This protein binds this small molecule.
Small molecule (SMILES): CC(C)C[C@H](NC(=O)CN)C(=O)N[C@H](C(=O)N[C@H](C(=O)NCC(=O)N[C@@H](CO)C(=O)N[C@@H](CC(C)C)C(=O)N[C@@H](CCCN=C(N)N)C(=O)NCC=O)C(C)C)[C@@H](C)O

Binding-site contacts:
Ligand atom N contacts residue ARG49 of chain 32.E at 3.5 Å (salt-bridge).
Ligand atom OG1 contacts residue ASP258 of chain 32.E at 3.3 Å.
Ligand atom CG2 contacts residue ALA42 of chain 32.E at 3.8 Å (hydrophobic).
Ligand atom CD2 contacts residue ARG50 of chain 32.E at 3.6 Å.
Ligand atom C contacts residue ARG49 of chain 32.E at 3.6 Å.
Ligand atom CG2 contacts residue ASP258 of chain 32.E at 3.5 Å.
Ligand atom CB contacts residue ASP258 of chain 32.E at 3.5 Å.
Ligand atom CA contacts residue ASP258 of chain 32.E at 3.7 Å.
Ligand atom N contacts residue ASP258 of chain 32.E at 3.2 Å (salt-bridge).
Ligand atom CD2 contacts residue ASP258 of chain 32.E at 3.4 Å.
Ligand atom CD contacts residue ARG50 of chain 32.E at 3.3 Å.
Ligand atom NH2 contacts residue THR246 of chain 32.E at 3.0 Å (h-bond).
Ligand atom O contacts residue ARG43 of chain 32.E at 2.8 Å (salt-bridge).
Ligand atom CD contacts residue LEU52 of chain 32.E at 3.3 Å (hydrophobic).
Ligand atom CG contacts residue PRO57 of chain 32.E at 3.7 Å (hydrophobic).
Ligand atom CA contacts residue ASP258 of chain 32.E at 3.6 Å.
Ligand atom O contacts residue ARG43 of chain 32.E at 2.8 Å (salt-bridge).
Ligand atom CA contacts residue ASP258 of chain 32.E at 3.7 Å.
Ligand atom CB contacts residue MET259 of chain 32.E at 3.6 Å (hydrophobic).
Ligand atom O contacts residue ARG49 of chain 32.E at 3.1 Å (salt-bridge).
Ligand atom NH2 contacts residue ASP228 of chain 32.E at 2.7 Å (salt-bridge).
Ligand atom NH1 contacts residue ASP53 of chain 32.E at 3.0 Å (salt-bridge).
Ligand atom O contacts residue ARG50 of chain 32.E at 3.4 Å.
Ligand atom NE contacts residue ARG50 of chain 32.E at 3.1 Å (salt-bridge).
Ligand atom NH1 contacts residue THR246 of chain 32.E at 3.2 Å (h-bond).
Ligand atom C contacts residue ARG43 of chain 32.E at 3.7 Å.
Ligand atom CD2 contacts residue ARG43 of chain 32.E at 3.6 Å.
Ligand atom CG2 contacts residue MET259 of chain 32.E at 3.7 Å (hydrophobic).
Ligand atom CB contacts residue ASP258 of chain 32.E at 3.7 Å.
Ligand atom C contacts residue ASP258 of chain 32.E at 3.7 Å.
Ligand atom N contacts residue ARG49 of chain 32.E at 3.7 Å.
Ligand atom CZ contacts residue THR246 of chain 32.E at 3.3 Å.
Ligand atom O contacts residue ILE39 of chain 32.E at 3.7 Å.
Ligand atom CB contacts residue ARG49 of chain 32.E at 3.7 Å.
Ligand atom OG1 contacts residue MET259 of chain 32.E at 2.6 Å (h-bond).
Ligand atom N contacts residue ASP258 of chain 32.E at 3.2 Å (salt-bridge).
Ligand atom N contacts residue PRO57 of chain 32.E at 3.5 Å.
Ligand atom CB contacts residue ARG49 of chain 32.E at 3.5 Å.
Ligand atom N contacts residue ASP258 of chain 32.E at 2.8 Å (salt-bridge).
Ligand atom N contacts residue ARG49 of chain 32.E at 3.6 Å (salt-bridge).

Sequence of chain 32.E:
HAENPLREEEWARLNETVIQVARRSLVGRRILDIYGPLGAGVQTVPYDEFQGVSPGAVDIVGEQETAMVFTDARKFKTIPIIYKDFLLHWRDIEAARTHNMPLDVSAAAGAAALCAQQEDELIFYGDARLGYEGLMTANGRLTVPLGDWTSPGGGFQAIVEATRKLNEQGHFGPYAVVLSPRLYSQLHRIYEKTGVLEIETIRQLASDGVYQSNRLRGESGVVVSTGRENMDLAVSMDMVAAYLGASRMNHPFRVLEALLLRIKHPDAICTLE